Sequence of chain 1.R:
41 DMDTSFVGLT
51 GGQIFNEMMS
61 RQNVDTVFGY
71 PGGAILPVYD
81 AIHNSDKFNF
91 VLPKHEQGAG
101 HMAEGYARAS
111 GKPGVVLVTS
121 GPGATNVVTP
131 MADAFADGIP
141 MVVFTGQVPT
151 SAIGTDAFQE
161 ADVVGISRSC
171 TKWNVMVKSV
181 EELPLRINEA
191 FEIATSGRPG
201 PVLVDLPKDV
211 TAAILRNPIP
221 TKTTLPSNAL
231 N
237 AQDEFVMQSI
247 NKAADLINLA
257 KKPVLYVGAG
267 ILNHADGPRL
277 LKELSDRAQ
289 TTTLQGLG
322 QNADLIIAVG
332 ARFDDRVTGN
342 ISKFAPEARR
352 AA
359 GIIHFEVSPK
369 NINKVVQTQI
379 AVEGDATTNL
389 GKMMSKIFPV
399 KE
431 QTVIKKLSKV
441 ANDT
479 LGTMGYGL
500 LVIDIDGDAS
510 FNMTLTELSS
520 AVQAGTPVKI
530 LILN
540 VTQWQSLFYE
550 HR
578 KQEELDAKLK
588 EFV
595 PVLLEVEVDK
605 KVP

Binding-site contacts:
Ligand atom CAW contacts residue ARG337 of chain 1.Q at 3.5 Å.
Ligand atom OAD contacts residue TRP543 of chain 1.Q at 3.4 Å.
Ligand atom NAQ contacts residue TRP543 of chain 1.Q at 3.4 Å.
Ligand atom C6 contacts residue PHE158 of chain 1.R at 3.5 Å (hydrophobic).
Ligand atom OAG contacts residue ARG337 of chain 1.Q at 2.5 Å (salt-bridge).
Ligand atom OAE contacts residue VAL148 of chain 1.R at 3.5 Å.
Ligand atom CAU contacts residue LYS208 of chain 1.R at 3.4 Å.
Ligand atom SBB contacts residue ARG337 of chain 1.Q at 3.5 Å (salt-bridge).
Ligand atom NAP contacts residue TRP543 of chain 1.Q at 3.6 Å.
Ligand atom OAE contacts residue ALA74 of chain 1.R at 3.6 Å.
Ligand atom CAB contacts residue FAD1 of chain 1.SB at 3.6 Å.
Ligand atom CAB contacts residue ARG337 of chain 1.Q at 3.4 Å.
Ligand atom OAS contacts residue ARG337 of chain 1.Q at 2.6 Å (salt-bridge).
Ligand atom OAS contacts residue PHE158 of chain 1.R at 3.2 Å.
Ligand atom CAH contacts residue ARG337 of chain 1.Q at 3.6 Å.
Ligand atom OAF contacts residue TRP543 of chain 1.Q at 3.3 Å.
Ligand atom CAK contacts residue PHE158 of chain 1.R at 3.6 Å (hydrophobic).
Ligand atom N1 contacts residue ARG337 of chain 1.Q at 3.1 Å (salt-bridge).
Ligand atom SBB contacts residue LYS208 of chain 1.R at 3.7 Å.
Ligand atom NAQ contacts residue ARG337 of chain 1.Q at 3.4 Å (salt-bridge).
Ligand atom CBA contacts residue ARG337 of chain 1.Q at 3.7 Å.
Ligand atom CAW contacts residue PRO149 of chain 1.R at 3.6 Å (hydrophobic).
Ligand atom OAD contacts residue LYS208 of chain 1.R at 2.3 Å (salt-bridge).
Ligand atom NAP contacts residue GLY73 of chain 1.R at 3.4 Å.
Ligand atom N3 contacts residue GLY73 of chain 1.R at 3.4 Å.
Ligand atom CAC contacts residue GLY73 of chain 1.R at 3.6 Å.
Ligand atom CAB contacts residue MET311 of chain 1.Q at 3.6 Å (hydrophobic).
Ligand atom OAD contacts residue GLY73 of chain 1.R at 3.3 Å (h-bond).
Ligand atom CAA contacts residue GLY73 of chain 1.R at 3.7 Å.
Ligand atom CAU contacts residue GLY73 of chain 1.R at 3.7 Å.
Ligand atom C6 contacts residue ARG337 of chain 1.Q at 3.2 Å.
Ligand atom C2 contacts residue TRP543 of chain 1.Q at 3.6 Å (hydrophobic).
Ligand atom OAF contacts residue LYS208 of chain 1.R at 2.9 Å (salt-bridge).
Ligand atom OAT contacts residue MET539 of chain 1.Q at 3.3 Å.
Ligand atom CAC contacts residue TPP1 of chain 1.QB at 3.5 Å.
Ligand atom CAI contacts residue ASP336 of chain 1.Q at 3.5 Å.
Ligand atom CAK contacts residue VAL148 of chain 1.R at 3.5 Å (hydrophobic).
Ligand atom CAJ contacts residue ARG337 of chain 1.Q at 3.4 Å.
Ligand atom CAU contacts residue TRP543 of chain 1.Q at 3.3 Å (hydrophobic).
Ligand atom CAI contacts residue ALA157 of chain 1.R at 3.7 Å (hydrophobic).

Sequence of chain 1.Q:
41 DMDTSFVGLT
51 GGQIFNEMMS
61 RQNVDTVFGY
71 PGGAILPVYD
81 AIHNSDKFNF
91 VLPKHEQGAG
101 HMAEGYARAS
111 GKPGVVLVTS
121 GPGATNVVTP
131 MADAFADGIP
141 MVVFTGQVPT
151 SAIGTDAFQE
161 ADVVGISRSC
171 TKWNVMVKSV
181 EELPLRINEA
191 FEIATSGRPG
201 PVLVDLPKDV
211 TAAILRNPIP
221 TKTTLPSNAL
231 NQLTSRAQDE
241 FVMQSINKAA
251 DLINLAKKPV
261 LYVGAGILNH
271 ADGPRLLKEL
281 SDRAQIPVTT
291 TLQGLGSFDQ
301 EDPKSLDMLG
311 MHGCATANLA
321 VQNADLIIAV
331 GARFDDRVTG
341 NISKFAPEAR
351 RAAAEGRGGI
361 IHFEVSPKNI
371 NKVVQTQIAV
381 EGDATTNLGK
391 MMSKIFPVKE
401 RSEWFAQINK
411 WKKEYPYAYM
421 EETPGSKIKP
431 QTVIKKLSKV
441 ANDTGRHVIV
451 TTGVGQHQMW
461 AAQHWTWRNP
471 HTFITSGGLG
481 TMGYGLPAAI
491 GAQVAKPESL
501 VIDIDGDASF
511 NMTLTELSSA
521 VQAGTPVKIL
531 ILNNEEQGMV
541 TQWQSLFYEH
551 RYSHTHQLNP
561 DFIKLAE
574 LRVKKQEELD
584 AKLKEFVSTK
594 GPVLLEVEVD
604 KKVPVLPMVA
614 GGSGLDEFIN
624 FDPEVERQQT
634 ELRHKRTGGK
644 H

This protein binds this small molecule.
Small molecule (SMILES): COC(=O)c1ccccc1CS(=O)(=O)NC(=O)Nc1nc(OC)cc(OC)n1